This protein binds this small molecule.
Small molecule (SMILES): Nc1ccn([C@@H]2O[C@H](CO[P](=O)(O)O[C@H]3[C@@H](O)[C@H](n4ccc(N)nc4=O)O[C@@H]3CO[P](=O)(O)O[C@H]3[C@@H](O)[C@H](n4ccc(N)nc4=O)O[C@@H]3CO)[C@@H](O)[C@H]2O)c(=O)n1

Binding-site contacts:
Ligand atom O3' contacts residue THR13 of chain 22.D at 4.4 Å.
Ligand atom O2' contacts residue TYR111 of chain 22.D at 4.3 Å.
Ligand atom C4' contacts residue ARG12 of chain 22.D at 3.6 Å.
Ligand atom P contacts residue TYR111 of chain 22.D at 4.5 Å.
Ligand atom C2 contacts residue ARG12 of chain 22.D at 4.5 Å.
Ligand atom O4' contacts residue ARG12 of chain 22.D at 4.0 Å.
Ligand atom O2' contacts residue THR13 of chain 22.D at 3.8 Å.
Ligand atom OP1 contacts residue TYR111 of chain 22.D at 3.6 Å (h-bond).
Ligand atom O5' contacts residue ARG12 of chain 22.D at 4.1 Å.
Ligand atom O3' contacts residue TRP75 of chain 21.C at 3.6 Å.
Ligand atom O5' contacts residue LYS131 of chain 21.C at 3.3 Å.
Ligand atom P contacts residue SER73 of chain 21.C at 4.1 Å.
Ligand atom C5' contacts residue LYS131 of chain 21.C at 4.2 Å.
Ligand atom C1' contacts residue ARG12 of chain 22.D at 3.9 Å.
Ligand atom OP2 contacts residue SER73 of chain 21.C at 4.0 Å.
Ligand atom C5' contacts residue ARG12 of chain 22.D at 4.3 Å.
Ligand atom C4' contacts residue TRP75 of chain 21.C at 4.5 Å (hydrophobic).
Ligand atom OP1 contacts residue SER73 of chain 21.C at 3.2 Å (h-bond).
Ligand atom O2' contacts residue VAL14 of chain 22.D at 4.3 Å.
Ligand atom OP1 contacts residue VAL14 of chain 22.D at 3.4 Å.
Ligand atom O2' contacts residue ARG12 of chain 22.D at 3.6 Å.
Ligand atom O2 contacts residue ARG12 of chain 22.D at 3.6 Å.
Ligand atom O2' contacts residue ASP11 of chain 22.D at 3.5 Å.
Ligand atom OP1 contacts residue TRP75 of chain 21.C at 3.9 Å.
Ligand atom P contacts residue TRP75 of chain 21.C at 4.3 Å.
Ligand atom OP1 contacts residue THR176 of chain 21.C at 3.4 Å (h-bond).
Ligand atom O5' contacts residue TYR111 of chain 22.D at 4.4 Å.

Sequence of chain 21.C:
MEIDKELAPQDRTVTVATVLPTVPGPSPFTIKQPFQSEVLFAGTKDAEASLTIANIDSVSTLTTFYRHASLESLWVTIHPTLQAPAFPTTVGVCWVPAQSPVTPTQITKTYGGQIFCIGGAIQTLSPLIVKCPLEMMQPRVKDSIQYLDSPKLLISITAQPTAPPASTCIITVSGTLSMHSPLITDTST

Sequence of chain 22.D:
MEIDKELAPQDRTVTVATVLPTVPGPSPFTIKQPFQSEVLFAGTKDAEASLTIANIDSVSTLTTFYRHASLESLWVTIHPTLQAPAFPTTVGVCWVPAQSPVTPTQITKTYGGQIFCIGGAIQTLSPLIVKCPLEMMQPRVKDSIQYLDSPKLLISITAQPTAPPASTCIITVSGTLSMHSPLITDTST